Sequence of chain 1.A:
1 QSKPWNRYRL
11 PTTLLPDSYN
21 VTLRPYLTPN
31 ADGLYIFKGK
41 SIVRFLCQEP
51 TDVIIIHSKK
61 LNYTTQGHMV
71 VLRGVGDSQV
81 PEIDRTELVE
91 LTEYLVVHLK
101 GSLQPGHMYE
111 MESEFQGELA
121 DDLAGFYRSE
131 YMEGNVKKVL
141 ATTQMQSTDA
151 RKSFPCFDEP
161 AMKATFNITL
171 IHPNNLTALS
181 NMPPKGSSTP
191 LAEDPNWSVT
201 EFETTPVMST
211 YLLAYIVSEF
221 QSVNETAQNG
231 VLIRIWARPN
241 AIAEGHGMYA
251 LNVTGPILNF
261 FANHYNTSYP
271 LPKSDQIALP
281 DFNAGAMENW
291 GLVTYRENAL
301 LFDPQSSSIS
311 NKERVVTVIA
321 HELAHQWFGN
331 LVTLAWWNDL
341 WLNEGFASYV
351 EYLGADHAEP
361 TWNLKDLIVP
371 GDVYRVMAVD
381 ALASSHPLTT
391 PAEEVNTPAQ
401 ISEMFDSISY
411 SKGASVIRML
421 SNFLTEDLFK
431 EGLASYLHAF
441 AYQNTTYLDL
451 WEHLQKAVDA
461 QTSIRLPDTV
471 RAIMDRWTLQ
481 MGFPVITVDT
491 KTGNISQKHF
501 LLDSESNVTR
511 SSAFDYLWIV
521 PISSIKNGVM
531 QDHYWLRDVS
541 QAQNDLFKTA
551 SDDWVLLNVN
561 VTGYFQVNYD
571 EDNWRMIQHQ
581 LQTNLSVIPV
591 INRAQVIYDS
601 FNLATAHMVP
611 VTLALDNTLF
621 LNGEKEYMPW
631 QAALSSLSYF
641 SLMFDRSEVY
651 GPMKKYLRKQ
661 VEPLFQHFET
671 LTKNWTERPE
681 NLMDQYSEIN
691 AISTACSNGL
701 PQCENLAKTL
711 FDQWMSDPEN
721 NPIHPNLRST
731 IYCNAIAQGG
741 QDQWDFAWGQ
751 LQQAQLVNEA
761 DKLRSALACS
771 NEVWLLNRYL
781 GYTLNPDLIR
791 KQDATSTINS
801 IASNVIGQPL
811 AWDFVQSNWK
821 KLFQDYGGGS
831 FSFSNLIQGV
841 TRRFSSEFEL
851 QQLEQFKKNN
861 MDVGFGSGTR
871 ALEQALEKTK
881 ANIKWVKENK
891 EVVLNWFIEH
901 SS

This small molecule binds to this protein.
Small molecule (SMILES): CC(=O)N[C@H]1[C@H](O[C@H]2[C@H](O)[C@@H](NC(C)=O)CO[C@@H]2CO)O[C@H](CO)[C@@H](O[C@@H]2O[C@H](CO)[C@@H](O)[C@H](O)[C@H]2NC(C)=O)[C@@H]1O

Binding-site contacts:
Ligand atom O7 contacts residue SO41 of chain 1.V at 3.6 Å (h-bond).
Ligand atom C8 contacts residue GLU110 of chain 1.A at 3.5 Å.
Ligand atom C7 contacts residue SO41 of chain 1.V at 4.2 Å.
Ligand atom C6 contacts residue SO41 of chain 1.V at 3.5 Å.
Ligand atom C3 contacts residue NAG1 of chain 1.D at 4.0 Å.
Ligand atom C7 contacts residue ASN20 of chain 1.A at 3.7 Å.
Ligand atom O7 contacts residue ASN20 of chain 1.A at 4.2 Å.
Ligand atom C6 contacts residue GLU201 of chain 1.A at 4.3 Å.
Ligand atom C3 contacts residue ASN20 of chain 1.A at 3.8 Å.
Ligand atom C7 contacts residue NAG1 of chain 1.D at 4.0 Å.
Ligand atom O7 contacts residue ILE42 of chain 1.A at 3.2 Å.
Ligand atom C2 contacts residue NAG1 of chain 1.D at 3.6 Å.
Ligand atom C4 contacts residue ASN20 of chain 1.A at 4.2 Å.
Ligand atom C5 contacts residue SO41 of chain 1.V at 4.0 Å.
Ligand atom O5 contacts residue ASN20 of chain 1.A at 2.4 Å (h-bond).
Ligand atom C5 contacts residue ASN20 of chain 1.A at 3.6 Å.
Ligand atom C1 contacts residue ASN20 of chain 1.A at 1.4 Å.
Ligand atom N2 contacts residue SO41 of chain 1.V at 4.3 Å.
Ligand atom C8 contacts residue ARG44 of chain 1.A at 4.2 Å.
Ligand atom C1 contacts residue NAG1 of chain 1.D at 3.4 Å.
Ligand atom N2 contacts residue ASN20 of chain 1.A at 2.9 Å (h-bond).
Ligand atom O6 contacts residue SO41 of chain 1.O at 3.9 Å.
Ligand atom O6 contacts residue GLU201 of chain 1.A at 3.9 Å.
Ligand atom C5 contacts residue SO41 of chain 1.O at 3.5 Å.
Ligand atom O5 contacts residue SO41 of chain 1.O at 2.6 Å (h-bond).
Ligand atom N2 contacts residue NAG1 of chain 1.D at 3.0 Å (h-bond).
Ligand atom C8 contacts residue ILE42 of chain 1.A at 3.9 Å (hydrophobic).
Ligand atom C2 contacts residue ASN20 of chain 1.A at 2.5 Å.
Ligand atom C8 contacts residue NAG1 of chain 1.D at 4.0 Å.
Ligand atom C7 contacts residue ILE42 of chain 1.A at 3.7 Å (hydrophobic).
Ligand atom O7 contacts residue NAG1 of chain 1.D at 3.7 Å.
Ligand atom O7 contacts residue LYS185 of chain 1.A at 3.8 Å.
Ligand atom C6 contacts residue SO41 of chain 1.O at 3.5 Å.
Ligand atom C1 contacts residue SO41 of chain 1.O at 3.4 Å.